Sequence of chain 1.E:
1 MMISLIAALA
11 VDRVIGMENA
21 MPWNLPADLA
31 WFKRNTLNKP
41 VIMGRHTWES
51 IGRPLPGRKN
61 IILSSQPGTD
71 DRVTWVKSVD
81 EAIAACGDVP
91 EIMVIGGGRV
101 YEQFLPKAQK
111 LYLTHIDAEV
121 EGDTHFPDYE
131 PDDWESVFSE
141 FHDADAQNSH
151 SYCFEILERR

A small-molecule ligand and the protein it binds are described below.
Small molecule (SMILES): Nc1ccnc(N)n1

Binding-site contacts:
Ligand atom C6 contacts residue ASP28 of chain 1.E at 3.5 Å.
Ligand atom N8 contacts residue ALA7 of chain 1.E at 3.9 Å.
Ligand atom C2 contacts residue ASP28 of chain 1.E at 3.5 Å.
Ligand atom C2 contacts residue PHE32 of chain 1.E at 4.0 Å (hydrophobic).
Ligand atom N7 contacts residue ASP28 of chain 1.E at 2.9 Å (salt-bridge).
Ligand atom N8 contacts residue ILE6 of chain 1.E at 2.9 Å (h-bond).
Ligand atom N8 contacts residue ILE95 of chain 1.E at 3.0 Å (h-bond).
Ligand atom C4 contacts residue ALA8 of chain 1.E at 4.2 Å (hydrophobic).
Ligand atom C4 contacts residue ALA7 of chain 1.E at 4.0 Å (hydrophobic).
Ligand atom C4 contacts residue ILE6 of chain 1.E at 3.8 Å (hydrophobic).
Ligand atom C4 contacts residue ILE95 of chain 1.E at 4.2 Å (hydrophobic).
Ligand atom N7 contacts residue ILE6 of chain 1.E at 4.0 Å.
Ligand atom N1 contacts residue LEU29 of chain 1.E at 4.3 Å.
Ligand atom N1 contacts residue ALA8 of chain 1.E at 3.7 Å.
Ligand atom N3 contacts residue ALA7 of chain 1.E at 3.5 Å.
Ligand atom C4 contacts residue TYR101 of chain 1.E at 4.4 Å (hydrophobic).
Ligand atom N8 contacts residue PHE32 of chain 1.E at 3.9 Å.
Ligand atom C6 contacts residue PHE32 of chain 1.E at 4.3 Å (hydrophobic).
Ligand atom N7 contacts residue ALA7 of chain 1.E at 3.7 Å.
Ligand atom N1 contacts residue PHE32 of chain 1.E at 4.3 Å.
Ligand atom N3 contacts residue PHE32 of chain 1.E at 3.7 Å.
Ligand atom N3 contacts residue ILE6 of chain 1.E at 3.7 Å.
Ligand atom N1 contacts residue ASP28 of chain 1.E at 2.6 Å (salt-bridge).
Ligand atom N3 contacts residue ALA8 of chain 1.E at 3.7 Å.
Ligand atom N7 contacts residue TRP31 of chain 1.E at 4.2 Å.
Ligand atom C2 contacts residue ILE6 of chain 1.E at 4.3 Å (hydrophobic).
Ligand atom N8 contacts residue TYR101 of chain 1.E at 3.4 Å (h-bond).
Ligand atom N7 contacts residue THR114 of chain 1.E at 3.5 Å (h-bond).
Ligand atom C6 contacts residue 8DM1 of chain 1.V at 4.3 Å.
Ligand atom N7 contacts residue PHE32 of chain 1.E at 4.4 Å.
Ligand atom N7 contacts residue ALA8 of chain 1.E at 4.0 Å.
Ligand atom C4 contacts residue PHE32 of chain 1.E at 3.7 Å (hydrophobic).
Ligand atom C5 contacts residue PHE32 of chain 1.E at 4.1 Å (hydrophobic).
Ligand atom C5 contacts residue 8DM1 of chain 1.V at 4.0 Å.
Ligand atom C2 contacts residue ALA8 of chain 1.E at 3.8 Å (hydrophobic).
Ligand atom C2 contacts residue ALA7 of chain 1.E at 3.9 Å (hydrophobic).
Ligand atom C6 contacts residue ALA8 of chain 1.E at 4.2 Å (hydrophobic).
Ligand atom C6 contacts residue LEU29 of chain 1.E at 4.0 Å (hydrophobic).